A small-molecule ligand and the protein it binds are described below.
Small molecule (SMILES): CC[C@H](C)[C@H](NC(=O)[C@H](C)NC(=O)[C@H](CCC(=O)O)NC(=O)[C@@H](N)CC(C)C)C(=O)N1CCC[C@H]1C(=O)N[C@H]1CSSC[C@@H](C(=O)N[C@@H](Cc2ccccc2)C(=O)N[C@@H](C)C(=O)N[C@@H](Cc2ccccc2)C(=O)N[C@@H](CC(N)=O)C(=O)N[C@@H](CCCC[NH3+])C(=O)N2CCC[C@H]2C(=O)N[C@@H](Cc2ccccc2)C(=O)N[C@H](C(=O)N[C@@H](Cc2ccccc2)C(=O)O)C(C)C)NC(=O)[C@@H]2CCCN2C(=O)[C@@H]2CCCN2C(=O)[C@H]([C@@H](C)CC)NC(=O)[C@H](CO)NC1=O

Sequence of chain 1.B:
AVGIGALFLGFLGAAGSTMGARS

Binding-site contacts:
Ligand atom CE2 contacts residue GLY16 of chain 1.B at 3.8 Å.
Ligand atom O contacts residue ILE4 of chain 1.B at 3.6 Å.
Ligand atom CE2 contacts residue ALA15 of chain 1.B at 3.8 Å (hydrophobic).
Ligand atom OE2 contacts residue VAL2 of chain 1.B at 3.9 Å.
Ligand atom CG contacts residue SER17 of chain 1.B at 2.9 Å.
Ligand atom CA contacts residue GLY10 of chain 1.B at 3.4 Å.
Ligand atom C contacts residue ILE4 of chain 1.B at 3.6 Å (hydrophobic).
Ligand atom C contacts residue THR18 of chain 1.B at 3.1 Å.
Ligand atom CD2 contacts residue LEU9 of chain 1.B at 3.9 Å (hydrophobic).
Ligand atom ND2 contacts residue LEU12 of chain 1.B at 3.7 Å.
Ligand atom N contacts residue THR18 of chain 1.B at 3.6 Å.
Ligand atom CB contacts residue LEU12 of chain 1.B at 4.0 Å (hydrophobic).
Ligand atom CD1 contacts residue LEU12 of chain 1.B at 4.0 Å (hydrophobic).
Ligand atom CG contacts residue THR18 of chain 1.B at 3.6 Å.
Ligand atom O contacts residue PHE11 of chain 1.B at 3.2 Å.
Ligand atom O contacts residue LEU12 of chain 1.B at 3.8 Å.
Ligand atom OD1 contacts residue SER17 of chain 1.B at 2.6 Å (h-bond).
Ligand atom O contacts residue SER17 of chain 1.B at 4.1 Å.
Ligand atom CD2 contacts residue LEU12 of chain 1.B at 3.7 Å (hydrophobic).
Ligand atom C contacts residue ILE4 of chain 1.B at 4.1 Å (hydrophobic).
Ligand atom C contacts residue GLY10 of chain 1.B at 3.6 Å.
Ligand atom OE1 contacts residue VAL2 of chain 1.B at 3.5 Å (h-bond).
Ligand atom CD2 contacts residue GLY16 of chain 1.B at 3.6 Å.
Ligand atom CA contacts residue THR18 of chain 1.B at 3.8 Å.
Ligand atom ND2 contacts residue MET19 of chain 1.B at 4.0 Å.
Ligand atom CE2 contacts residue ALA14 of chain 1.B at 3.9 Å (hydrophobic).
Ligand atom CD1 contacts residue GLY3 of chain 1.B at 3.9 Å.
Ligand atom CE1 contacts residue ALA14 of chain 1.B at 3.9 Å (hydrophobic).
Ligand atom CA contacts residue THR18 of chain 1.B at 4.0 Å.
Ligand atom ND2 contacts residue THR18 of chain 1.B at 3.1 Å (h-bond).
Ligand atom ND2 contacts residue SER17 of chain 1.B at 2.5 Å (h-bond).
Ligand atom ND2 contacts residue GLY20 of chain 1.B at 4.0 Å.
Ligand atom O contacts residue THR18 of chain 1.B at 2.6 Å (h-bond).
Ligand atom O contacts residue ILE4 of chain 1.B at 3.1 Å.
Ligand atom O contacts residue LEU9 of chain 1.B at 3.3 Å (h-bond).
Ligand atom CZ contacts residue ALA14 of chain 1.B at 3.3 Å (hydrophobic).
Ligand atom O contacts residue GLY10 of chain 1.B at 3.5 Å.
Ligand atom CB contacts residue SER17 of chain 1.B at 4.0 Å.
Ligand atom OD1 contacts residue THR18 of chain 1.B at 4.0 Å.
Ligand atom O contacts residue GLY10 of chain 1.B at 2.9 Å (h-bond).